Sequence of chain 1.PA:
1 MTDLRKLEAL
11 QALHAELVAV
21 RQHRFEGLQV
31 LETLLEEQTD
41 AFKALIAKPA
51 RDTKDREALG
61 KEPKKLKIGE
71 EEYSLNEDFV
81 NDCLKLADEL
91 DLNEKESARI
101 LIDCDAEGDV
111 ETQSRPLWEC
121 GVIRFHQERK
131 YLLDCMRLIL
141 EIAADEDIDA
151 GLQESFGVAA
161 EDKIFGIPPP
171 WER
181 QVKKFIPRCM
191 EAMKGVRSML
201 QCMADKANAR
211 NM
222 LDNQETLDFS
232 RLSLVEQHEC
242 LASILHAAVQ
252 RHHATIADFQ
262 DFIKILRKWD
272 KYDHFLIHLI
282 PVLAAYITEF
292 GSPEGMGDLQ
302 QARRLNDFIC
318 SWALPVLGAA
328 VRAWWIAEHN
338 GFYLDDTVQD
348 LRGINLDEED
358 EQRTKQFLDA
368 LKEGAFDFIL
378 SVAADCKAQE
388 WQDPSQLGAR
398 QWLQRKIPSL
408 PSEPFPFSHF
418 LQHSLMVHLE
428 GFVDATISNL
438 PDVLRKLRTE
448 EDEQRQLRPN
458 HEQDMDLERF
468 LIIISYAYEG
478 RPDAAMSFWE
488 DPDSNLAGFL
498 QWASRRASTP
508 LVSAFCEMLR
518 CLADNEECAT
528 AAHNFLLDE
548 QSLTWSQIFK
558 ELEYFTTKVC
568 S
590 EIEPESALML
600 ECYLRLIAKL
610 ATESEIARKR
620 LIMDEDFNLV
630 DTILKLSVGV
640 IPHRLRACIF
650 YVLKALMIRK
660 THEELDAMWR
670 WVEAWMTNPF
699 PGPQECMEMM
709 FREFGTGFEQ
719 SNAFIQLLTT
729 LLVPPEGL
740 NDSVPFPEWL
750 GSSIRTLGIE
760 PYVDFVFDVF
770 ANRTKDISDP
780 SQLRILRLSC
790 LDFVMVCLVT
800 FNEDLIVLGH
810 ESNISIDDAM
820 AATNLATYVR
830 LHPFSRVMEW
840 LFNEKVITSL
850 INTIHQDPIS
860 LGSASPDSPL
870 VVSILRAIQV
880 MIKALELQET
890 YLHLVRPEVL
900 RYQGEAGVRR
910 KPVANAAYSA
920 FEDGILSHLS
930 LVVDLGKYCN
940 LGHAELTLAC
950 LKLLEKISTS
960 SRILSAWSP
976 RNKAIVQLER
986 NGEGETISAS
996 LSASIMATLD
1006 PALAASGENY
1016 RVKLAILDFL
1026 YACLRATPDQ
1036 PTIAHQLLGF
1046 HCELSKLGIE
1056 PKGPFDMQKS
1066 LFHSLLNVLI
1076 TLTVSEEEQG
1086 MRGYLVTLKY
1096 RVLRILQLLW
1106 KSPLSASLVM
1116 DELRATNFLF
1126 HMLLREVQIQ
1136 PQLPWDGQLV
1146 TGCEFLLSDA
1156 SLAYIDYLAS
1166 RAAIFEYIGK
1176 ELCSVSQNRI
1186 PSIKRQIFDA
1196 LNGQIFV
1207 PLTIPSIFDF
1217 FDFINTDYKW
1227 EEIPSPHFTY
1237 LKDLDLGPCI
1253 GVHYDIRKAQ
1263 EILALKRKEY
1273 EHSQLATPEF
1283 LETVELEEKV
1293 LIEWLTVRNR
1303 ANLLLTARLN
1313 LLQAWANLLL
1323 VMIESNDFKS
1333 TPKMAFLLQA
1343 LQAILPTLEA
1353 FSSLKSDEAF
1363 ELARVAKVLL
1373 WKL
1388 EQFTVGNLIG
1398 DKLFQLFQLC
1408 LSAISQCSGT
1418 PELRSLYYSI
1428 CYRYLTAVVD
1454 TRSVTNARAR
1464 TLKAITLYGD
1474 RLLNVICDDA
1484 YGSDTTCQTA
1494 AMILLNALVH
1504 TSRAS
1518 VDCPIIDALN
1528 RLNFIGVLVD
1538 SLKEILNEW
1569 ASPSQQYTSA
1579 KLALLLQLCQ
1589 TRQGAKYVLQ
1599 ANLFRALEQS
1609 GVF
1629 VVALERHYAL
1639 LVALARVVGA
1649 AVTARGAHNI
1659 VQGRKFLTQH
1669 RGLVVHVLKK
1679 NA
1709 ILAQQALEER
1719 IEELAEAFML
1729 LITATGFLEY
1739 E

Binding-site contacts:
Ligand atom CE2 contacts residue PRO438 of chain 1.PA at 3.7 Å (hydrophobic).
Ligand atom CB contacts residue GLY495 of chain 1.PA at 3.9 Å.
Ligand atom CB contacts residue ASN492 of chain 1.PA at 3.8 Å.
Ligand atom O contacts residue ARG442 of chain 1.PA at 4.3 Å.
Ligand atom CE1 contacts residue PRO438 of chain 1.PA at 3.8 Å (hydrophobic).
Ligand atom CA contacts residue ASN492 of chain 1.PA at 3.3 Å.
Ligand atom CE2 contacts residue ARG442 of chain 1.PA at 3.6 Å.
Ligand atom CD1 contacts residue ILE434 of chain 1.PA at 4.1 Å (hydrophobic).
Ligand atom CG contacts residue PHE496 of chain 1.PA at 4.0 Å (hydrophobic).
Ligand atom CA contacts residue ARG442 of chain 1.PA at 3.6 Å.
Ligand atom N contacts residue ARG442 of chain 1.PA at 4.2 Å.
Ligand atom C contacts residue ARG442 of chain 1.PA at 4.4 Å.
Ligand atom CG contacts residue ASN492 of chain 1.PA at 4.3 Å.
Ligand atom CD2 contacts residue ARG442 of chain 1.PA at 3.5 Å.
Ligand atom N contacts residue ASN492 of chain 1.PA at 3.3 Å (h-bond).
Ligand atom CB contacts residue PHE496 of chain 1.PA at 3.9 Å (hydrophobic).
Ligand atom CE1 contacts residue PHE496 of chain 1.PA at 3.6 Å (hydrophobic).
Ligand atom CG contacts residue GLY495 of chain 1.PA at 4.4 Å.
Ligand atom CD1 contacts residue PHE496 of chain 1.PA at 3.7 Å (hydrophobic).
Ligand atom CD2 contacts residue PRO438 of chain 1.PA at 4.4 Å (hydrophobic).
Ligand atom CD1 contacts residue PRO438 of chain 1.PA at 4.4 Å (hydrophobic).
Ligand atom O contacts residue ASN492 of chain 1.PA at 4.2 Å.
Ligand atom CZ contacts residue PHE496 of chain 1.PA at 3.9 Å (hydrophobic).
Ligand atom C contacts residue ASN492 of chain 1.PA at 4.0 Å.
Ligand atom CZ contacts residue PRO438 of chain 1.PA at 3.4 Å (hydrophobic).
Ligand atom N contacts residue SER491 of chain 1.PA at 4.1 Å.
Ligand atom CE1 contacts residue ILE434 of chain 1.PA at 3.9 Å (hydrophobic).
Ligand atom CD1 contacts residue ASN492 of chain 1.PA at 3.9 Å.
Ligand atom O contacts residue PRO438 of chain 1.PA at 4.0 Å.

The protein below binds the small molecule below.
Small molecule (SMILES): N[C@@H](Cc1ccccc1)C(=O)NCC=O